Binding-site contacts:
Ligand atom CD1 contacts residue MG1 of chain 1.F at 3.6 Å.
Ligand atom C contacts residue MG1 of chain 1.G at 4.0 Å.
Ligand atom N contacts residue MG1 of chain 1.G at 3.7 Å.
Ligand atom OG1 contacts residue MG1 of chain 1.F at 4.3 Å.
Ligand atom C contacts residue MG1 of chain 1.G at 4.4 Å.
Ligand atom CB contacts residue MG1 of chain 1.G at 3.6 Å.
Ligand atom CB contacts residue MG1 of chain 1.G at 4.1 Å.
Ligand atom CD2 contacts residue MG1 of chain 1.G at 4.5 Å.
Ligand atom CA contacts residue MG1 of chain 1.G at 3.9 Å.
Ligand atom NE1 contacts residue MG1 of chain 1.F at 3.5 Å.
Ligand atom N contacts residue MG1 of chain 1.G at 3.1 Å.
Ligand atom CA contacts residue MG1 of chain 1.G at 4.0 Å.
Ligand atom CB contacts residue MG1 of chain 1.G at 3.7 Å.

The protein below binds the small molecule below.
Small molecule (SMILES): CC(C)C[C@H](NC(=O)[C@H](CCC(N)=O)NC(=O)[C@H](C)NC(=O)[C@H](CC1=c2ccccc2=NC1)NC(=O)[C@H](Cc1ccc(O)cc1)NC(=O)[C@H](Cc1cnc[nH]1)NC(=O)[C@H](C)NC(=O)[C@H](Cc1ccccc1)NC(=O)[C@@H](NC(=O)[C@@H](N)CC(C)C)[C@@H](C)O)C(=O)N[C@H](C(=O)N[C@H](C=O)CO)[C@@H](C)O